The protein below binds the small molecule below.
Small molecule (SMILES): COC(=O)c1csc(C)c1S(=O)(=O)NC(=O)n1nc(OC)n(C)c1=O

Sequence of chain 1.A:
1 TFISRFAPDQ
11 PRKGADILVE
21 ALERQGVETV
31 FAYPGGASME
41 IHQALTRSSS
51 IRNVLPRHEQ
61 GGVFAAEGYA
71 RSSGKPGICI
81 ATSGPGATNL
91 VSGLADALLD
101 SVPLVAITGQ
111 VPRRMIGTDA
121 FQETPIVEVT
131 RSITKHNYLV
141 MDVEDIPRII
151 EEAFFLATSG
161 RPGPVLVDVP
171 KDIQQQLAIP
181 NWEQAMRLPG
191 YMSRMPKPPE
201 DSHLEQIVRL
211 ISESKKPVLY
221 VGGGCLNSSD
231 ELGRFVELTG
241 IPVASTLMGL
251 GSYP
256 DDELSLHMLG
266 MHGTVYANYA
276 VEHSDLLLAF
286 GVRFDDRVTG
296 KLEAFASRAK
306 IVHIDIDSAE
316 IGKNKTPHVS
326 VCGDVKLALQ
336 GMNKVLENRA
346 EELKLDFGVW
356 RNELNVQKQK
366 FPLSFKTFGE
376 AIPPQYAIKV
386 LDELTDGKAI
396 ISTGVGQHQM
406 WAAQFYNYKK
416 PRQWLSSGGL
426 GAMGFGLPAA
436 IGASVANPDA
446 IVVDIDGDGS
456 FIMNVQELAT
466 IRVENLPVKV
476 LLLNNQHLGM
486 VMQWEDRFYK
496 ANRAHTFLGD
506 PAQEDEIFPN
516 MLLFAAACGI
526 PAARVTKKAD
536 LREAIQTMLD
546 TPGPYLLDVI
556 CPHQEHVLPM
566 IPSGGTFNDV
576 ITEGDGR

Binding-site contacts:
Ligand atom C24 contacts residue LYS171 of chain 4.A at 3.7 Å.
Ligand atom N17 contacts residue TRP489 of chain 1.A at 3.3 Å.
Ligand atom O20 contacts residue TRP489 of chain 1.A at 3.6 Å.
Ligand atom C06 contacts residue ARG292 of chain 1.A at 3.6 Å.
Ligand atom C13 contacts residue GLY36 of chain 4.A at 3.8 Å.
Ligand atom N18 contacts residue ARG292 of chain 1.A at 2.9 Å (salt-bridge).
Ligand atom O16 contacts residue SER568 of chain 1.A at 2.6 Å (h-bond).
Ligand atom O14 contacts residue LYS171 of chain 4.A at 3.8 Å.
Ligand atom N18 contacts residue TRP489 of chain 1.A at 3.3 Å.
Ligand atom C13 contacts residue ALA37 of chain 4.A at 3.7 Å (hydrophobic).
Ligand atom N03 contacts residue LYS171 of chain 4.A at 3.1 Å (salt-bridge).
Ligand atom C21 contacts residue PHE121 of chain 4.A at 3.8 Å (hydrophobic).
Ligand atom C19 contacts residue TRP489 of chain 1.A at 3.2 Å (hydrophobic).
Ligand atom C23 contacts residue TRP489 of chain 1.A at 3.5 Å (hydrophobic).
Ligand atom C13 contacts residue GLN122 of chain 4.A at 3.6 Å.
Ligand atom O15 contacts residue LYS171 of chain 4.A at 3.2 Å.
Ligand atom N18 contacts residue PHE121 of chain 4.A at 3.8 Å.
Ligand atom N22 contacts residue TRP489 of chain 1.A at 3.4 Å.
Ligand atom S04 contacts residue SER568 of chain 1.A at 3.7 Å.
Ligand atom C09 contacts residue VAL111 of chain 4.A at 3.5 Å (hydrophobic).
Ligand atom C05 contacts residue PRO112 of chain 4.A at 3.9 Å (hydrophobic).
Ligand atom O25 contacts residue TRP489 of chain 1.A at 3.5 Å.
Ligand atom O25 contacts residue LYS171 of chain 4.A at 2.6 Å (salt-bridge).
Ligand atom C09 contacts residue PHE121 of chain 4.A at 3.3 Å (hydrophobic).
Ligand atom C07 contacts residue SER568 of chain 1.A at 3.5 Å.
Ligand atom O01 contacts residue ARG292 of chain 1.A at 2.6 Å (salt-bridge).
Ligand atom C23 contacts residue GLY36 of chain 4.A at 3.5 Å.
Ligand atom O01 contacts residue SER568 of chain 1.A at 3.2 Å (h-bond).
Ligand atom S08 contacts residue MET115 of chain 4.A at 3.9 Å.
Ligand atom C05 contacts residue ARG292 of chain 1.A at 3.8 Å.
Ligand atom C24 contacts residue GLY36 of chain 4.A at 3.9 Å.
Ligand atom S08 contacts residue ARG292 of chain 1.A at 3.8 Å.
Ligand atom C21 contacts residue ARG292 of chain 1.A at 3.7 Å.
Ligand atom O25 contacts residue GLY36 of chain 4.A at 3.5 Å.
Ligand atom C24 contacts residue TRP489 of chain 1.A at 3.3 Å (hydrophobic).
Ligand atom N17 contacts residue ARG292 of chain 1.A at 3.7 Å.
Ligand atom C02 contacts residue TRP489 of chain 1.A at 3.8 Å (hydrophobic).
Ligand atom C02 contacts residue ARG292 of chain 1.A at 3.7 Å.
Ligand atom O12 contacts residue PHE121 of chain 4.A at 3.5 Å.
Ligand atom O15 contacts residue PRO112 of chain 4.A at 3.6 Å.

Sequence of chain 4.A:
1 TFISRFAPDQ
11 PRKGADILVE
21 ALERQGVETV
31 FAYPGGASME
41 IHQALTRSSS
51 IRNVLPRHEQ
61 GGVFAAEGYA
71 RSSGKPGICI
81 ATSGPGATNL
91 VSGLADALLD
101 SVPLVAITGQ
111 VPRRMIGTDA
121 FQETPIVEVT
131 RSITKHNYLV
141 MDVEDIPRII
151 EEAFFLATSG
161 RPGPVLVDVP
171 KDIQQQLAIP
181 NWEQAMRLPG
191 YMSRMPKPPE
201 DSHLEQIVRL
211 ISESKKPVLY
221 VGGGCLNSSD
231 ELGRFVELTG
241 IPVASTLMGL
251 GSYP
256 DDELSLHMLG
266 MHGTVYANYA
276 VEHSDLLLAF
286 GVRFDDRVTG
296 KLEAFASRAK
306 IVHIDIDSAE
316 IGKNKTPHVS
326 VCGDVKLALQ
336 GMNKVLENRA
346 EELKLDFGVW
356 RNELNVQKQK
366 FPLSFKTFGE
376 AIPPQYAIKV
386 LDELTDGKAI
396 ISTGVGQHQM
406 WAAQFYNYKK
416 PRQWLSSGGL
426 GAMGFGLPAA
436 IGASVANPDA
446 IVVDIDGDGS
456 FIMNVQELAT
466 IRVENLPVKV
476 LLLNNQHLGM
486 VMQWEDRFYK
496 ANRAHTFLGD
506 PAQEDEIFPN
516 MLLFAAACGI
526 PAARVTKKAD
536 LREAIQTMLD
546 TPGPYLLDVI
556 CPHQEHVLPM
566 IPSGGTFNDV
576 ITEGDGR